Sequence of chain 2.A:
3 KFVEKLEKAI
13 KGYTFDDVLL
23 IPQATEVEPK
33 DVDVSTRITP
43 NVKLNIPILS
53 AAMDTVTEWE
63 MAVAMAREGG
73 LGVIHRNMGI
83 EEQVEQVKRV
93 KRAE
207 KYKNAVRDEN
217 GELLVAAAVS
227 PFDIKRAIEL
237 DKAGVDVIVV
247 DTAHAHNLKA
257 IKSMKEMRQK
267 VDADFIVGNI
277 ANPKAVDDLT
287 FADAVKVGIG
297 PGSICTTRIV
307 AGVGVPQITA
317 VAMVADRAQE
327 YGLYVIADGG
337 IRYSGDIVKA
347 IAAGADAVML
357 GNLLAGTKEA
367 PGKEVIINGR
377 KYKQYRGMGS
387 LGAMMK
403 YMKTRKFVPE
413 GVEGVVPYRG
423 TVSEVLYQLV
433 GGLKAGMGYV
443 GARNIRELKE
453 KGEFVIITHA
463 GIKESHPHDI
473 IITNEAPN

Binding-site contacts:
Ligand atom O3' contacts residue ASP334 of chain 2.A at 2.4 Å (salt-bridge).
Ligand atom O2 contacts residue THR303 of chain 2.A at 2.7 Å (h-bond).
Ligand atom N1 contacts residue GLU412 of chain 2.A at 2.9 Å (salt-bridge).
Ligand atom O3P contacts residue ASN358 of chain 2.A at 3.1 Å (h-bond).
Ligand atom O6 contacts residue GLY383 of chain 2.A at 3.3 Å.
Ligand atom N3 contacts residue CYS301 of chain 2.A at 3.7 Å.
Ligand atom O3P contacts residue SER299 of chain 2.A at 2.8 Å (h-bond).
Ligand atom O6 contacts residue GLY413 of chain 2.A at 3.4 Å.
Ligand atom C2 contacts residue GLU412 of chain 2.A at 3.5 Å.
Ligand atom P contacts residue TYR381 of chain 2.A at 3.7 Å.
Ligand atom C8 contacts residue ILE300 of chain 2.A at 3.7 Å (hydrophobic).
Ligand atom O3' contacts residue ALA53 of chain 2.A at 3.7 Å.
Ligand atom O1P contacts residue GLY298 of chain 2.A at 3.6 Å.
Ligand atom C5 contacts residue GLY383 of chain 2.A at 3.7 Å.
Ligand atom C2 contacts residue CYS301 of chain 2.A at 3.3 Å (hydrophobic).
Ligand atom O3P contacts residue TYR381 of chain 2.A at 2.5 Å (h-bond).
Ligand atom O2P contacts residue GLY357 of chain 2.A at 2.7 Å (h-bond).
Ligand atom P contacts residue SER299 of chain 2.A at 3.7 Å.
Ligand atom C5 contacts residue ILE300 of chain 2.A at 3.5 Å (hydrophobic).
Ligand atom O2P contacts residue ASN358 of chain 2.A at 3.2 Å (h-bond).
Ligand atom O5' contacts residue GLY298 of chain 2.A at 3.5 Å.
Ligand atom O2' contacts residue ASP334 of chain 2.A at 3.0 Å (salt-bridge).
Ligand atom O6 contacts residue GLY385 of chain 2.A at 2.7 Å (h-bond).
Ligand atom O1P contacts residue SER299 of chain 2.A at 2.9 Å (h-bond).
Ligand atom N7 contacts residue ILE300 of chain 2.A at 3.4 Å.
Ligand atom O2 contacts residue CYS301 of chain 2.A at 2.7 Å (h-bond).
Ligand atom O3' contacts residue MET355 of chain 2.A at 3.5 Å (h-bond).
Ligand atom N7 contacts residue MET55 of chain 2.A at 3.7 Å.
Ligand atom N7 contacts residue GLY383 of chain 2.A at 3.1 Å.
Ligand atom O6 contacts residue MET384 of chain 2.A at 3.3 Å (h-bond).
Ligand atom O5' contacts residue GLY335 of chain 2.A at 3.4 Å.
Ligand atom C6 contacts residue GLY385 of chain 2.A at 3.6 Å.
Ligand atom O1P contacts residue GLY336 of chain 2.A at 3.0 Å (h-bond).
Ligand atom C8 contacts residue MET55 of chain 2.A at 3.4 Å (hydrophobic).
Ligand atom O2 contacts residue GLU412 of chain 2.A at 3.4 Å (salt-bridge).
Ligand atom C4' contacts residue ASP334 of chain 2.A at 3.6 Å.
Ligand atom C3' contacts residue ASP334 of chain 2.A at 3.5 Å.
Ligand atom C5' contacts residue TYR381 of chain 2.A at 3.5 Å (hydrophobic).
Ligand atom C5 contacts residue MET384 of chain 2.A at 3.7 Å (hydrophobic).
Ligand atom N7 contacts residue MET384 of chain 2.A at 3.0 Å (h-bond).

A protein and the small-molecule ligand that binds it are described below.
Small molecule (SMILES): O=c1[nH]c(=O)c2[nH+]cn([C@@H]3O[C@H](COP(=O)(O)O)[C@@H](O)[C@H]3O)c2[nH]1